A protein and the small-molecule ligand that binds it are described below.
Small molecule (SMILES): O=C(NC[C@@H](NS(=O)(=O)c1cccnc1)C(=O)O)c1cc2cc(CCC3CCNCC3)sc2s1

Sequence of chain 1.A:
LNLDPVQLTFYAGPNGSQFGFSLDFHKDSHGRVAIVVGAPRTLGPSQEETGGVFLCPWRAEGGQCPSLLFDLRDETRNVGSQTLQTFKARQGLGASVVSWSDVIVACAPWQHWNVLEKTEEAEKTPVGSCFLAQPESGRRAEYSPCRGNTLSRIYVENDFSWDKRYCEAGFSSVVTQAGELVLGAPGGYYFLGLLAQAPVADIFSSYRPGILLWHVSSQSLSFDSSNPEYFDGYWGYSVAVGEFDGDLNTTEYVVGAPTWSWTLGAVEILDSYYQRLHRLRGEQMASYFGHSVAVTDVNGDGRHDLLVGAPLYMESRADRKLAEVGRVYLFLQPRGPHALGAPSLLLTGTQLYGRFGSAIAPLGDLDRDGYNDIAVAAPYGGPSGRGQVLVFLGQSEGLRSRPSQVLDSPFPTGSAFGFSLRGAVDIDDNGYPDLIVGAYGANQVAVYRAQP

Sequence of chain 1.B:
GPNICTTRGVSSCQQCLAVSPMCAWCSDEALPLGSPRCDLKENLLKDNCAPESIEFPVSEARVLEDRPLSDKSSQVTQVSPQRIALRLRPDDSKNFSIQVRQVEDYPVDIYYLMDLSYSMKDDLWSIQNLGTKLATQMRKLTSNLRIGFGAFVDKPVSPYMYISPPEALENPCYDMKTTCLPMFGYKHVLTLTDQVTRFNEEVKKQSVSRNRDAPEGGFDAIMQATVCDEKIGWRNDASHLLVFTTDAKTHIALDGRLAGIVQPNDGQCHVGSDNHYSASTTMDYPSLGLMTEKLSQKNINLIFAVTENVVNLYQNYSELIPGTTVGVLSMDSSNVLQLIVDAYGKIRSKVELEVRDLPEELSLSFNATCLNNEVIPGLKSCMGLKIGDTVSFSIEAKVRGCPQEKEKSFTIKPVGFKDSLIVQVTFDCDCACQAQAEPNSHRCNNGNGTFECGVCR

Binding-site contacts:
Ligand atom C6 contacts residue TYR190 of chain 1.A at 3.6 Å (hydrophobic).
Ligand atom N3 contacts residue ASN215 of chain 1.B at 2.7 Å (h-bond).
Ligand atom O1 contacts residue SER123 of chain 1.B at 2.8 Å (h-bond).
Ligand atom O1 contacts residue GLU220 of chain 1.B at 3.1 Å (salt-bridge).
Ligand atom O2 contacts residue ASN215 of chain 1.B at 2.8 Å (h-bond).
Ligand atom C2 contacts residue ASN215 of chain 1.B at 3.3 Å.
Ligand atom C6 contacts residue ARG216 of chain 1.B at 3.6 Å.
Ligand atom N1 contacts residue ARG216 of chain 1.B at 3.1 Å (salt-bridge).
Ligand atom C7 contacts residue TYR190 of chain 1.A at 3.7 Å (hydrophobic).
Ligand atom C13 contacts residue ASP159 of chain 1.A at 3.5 Å.
Ligand atom C14 contacts residue PHE160 of chain 1.A at 3.6 Å (hydrophobic).
Ligand atom N2 contacts residue ASP224 of chain 1.A at 3.1 Å (salt-bridge).
Ligand atom N4 contacts residue TYR190 of chain 1.A at 3.5 Å (h-bond).
Ligand atom N1 contacts residue ASP217 of chain 1.B at 3.6 Å.
Ligand atom O4 contacts residue ARG214 of chain 1.B at 3.1 Å (salt-bridge).
Ligand atom C8 contacts residue TYR190 of chain 1.A at 3.2 Å (hydrophobic).
Ligand atom O3 contacts residue ALA218 of chain 1.B at 3.5 Å.
Ligand atom C1 contacts residue TYR122 of chain 1.B at 3.3 Å (hydrophobic).
Ligand atom N1 contacts residue ALA218 of chain 1.B at 3.6 Å (h-bond).
Ligand atom C3 contacts residue ASN215 of chain 1.B at 3.2 Å.
Ligand atom O1 contacts residue MG1 of chain 1.Q at 2.1 Å.
Ligand atom O2 contacts residue TYR122 of chain 1.B at 2.9 Å (h-bond).
Ligand atom C15 contacts residue SER225 of chain 1.A at 3.0 Å.
Ligand atom C4 contacts residue ALA218 of chain 1.B at 3.5 Å (hydrophobic).
Ligand atom O1 contacts residue SER121 of chain 1.B at 2.8 Å (h-bond).
Ligand atom C21 contacts residue PHE160 of chain 1.A at 3.7 Å (hydrophobic).
Ligand atom N2 contacts residue SER225 of chain 1.A at 2.8 Å (h-bond).
Ligand atom O1 contacts residue TYR122 of chain 1.B at 3.2 Å (h-bond).
Ligand atom O5 contacts residue TYR122 of chain 1.B at 3.6 Å.
Ligand atom C3 contacts residue ASP217 of chain 1.B at 3.5 Å.
Ligand atom C14 contacts residue ASP224 of chain 1.A at 3.6 Å.
Ligand atom C1 contacts residue SER123 of chain 1.B at 3.4 Å.
Ligand atom C1 contacts residue MG1 of chain 1.Q at 3.2 Å.
Ligand atom C15 contacts residue ASP224 of chain 1.A at 3.0 Å.
Ligand atom C15 contacts residue LEU192 of chain 1.A at 3.4 Å (hydrophobic).
Ligand atom C16 contacts residue LEU192 of chain 1.A at 3.4 Å (hydrophobic).
Ligand atom O2 contacts residue SER121 of chain 1.B at 3.7 Å.
Ligand atom O4 contacts residue TYR122 of chain 1.B at 3.6 Å.
Ligand atom O2 contacts residue ARG214 of chain 1.B at 3.6 Å.
Ligand atom C1 contacts residue ASN215 of chain 1.B at 3.3 Å.